Sequence of chain 16.A:
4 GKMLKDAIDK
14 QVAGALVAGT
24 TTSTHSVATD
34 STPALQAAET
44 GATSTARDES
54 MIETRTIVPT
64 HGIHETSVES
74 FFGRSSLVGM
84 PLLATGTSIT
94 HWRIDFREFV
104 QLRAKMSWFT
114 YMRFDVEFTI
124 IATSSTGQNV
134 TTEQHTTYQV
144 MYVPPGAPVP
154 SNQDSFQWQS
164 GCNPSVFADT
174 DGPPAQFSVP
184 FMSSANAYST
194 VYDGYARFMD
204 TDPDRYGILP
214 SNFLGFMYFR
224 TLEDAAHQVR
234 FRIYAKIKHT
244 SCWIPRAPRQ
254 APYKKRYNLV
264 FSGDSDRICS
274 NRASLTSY

Binding-site contacts:
Ligand atom N3 contacts residue TRP38 of chain 15.B at 3.2 Å.
Ligand atom N1 contacts residue TRP38 of chain 15.B at 3.3 Å.
Ligand atom C6 contacts residue TRP38 of chain 15.B at 3.6 Å (hydrophobic).
Ligand atom N9 contacts residue TRP38 of chain 15.B at 3.7 Å.
Ligand atom N7 contacts residue TRP38 of chain 15.B at 4.2 Å.
Ligand atom C5 contacts residue TRP38 of chain 15.B at 3.7 Å (hydrophobic).
Ligand atom C8 contacts residue TRP38 of chain 15.B at 4.3 Å (hydrophobic).
Ligand atom N6 contacts residue VAL30 of chain 16.A at 4.3 Å.
Ligand atom C2 contacts residue TRP38 of chain 15.B at 3.1 Å (hydrophobic).
Ligand atom O2' contacts residue TRP38 of chain 15.B at 4.2 Å.
Ligand atom C4 contacts residue TRP38 of chain 15.B at 3.5 Å (hydrophobic).
Ligand atom O2' contacts residue HIS28 of chain 16.A at 3.2 Å (h-bond).
Ligand atom N6 contacts residue TRP38 of chain 15.B at 4.0 Å.
Ligand atom C1' contacts residue TRP38 of chain 15.B at 4.0 Å (hydrophobic).

Sequence of chain 15.B:
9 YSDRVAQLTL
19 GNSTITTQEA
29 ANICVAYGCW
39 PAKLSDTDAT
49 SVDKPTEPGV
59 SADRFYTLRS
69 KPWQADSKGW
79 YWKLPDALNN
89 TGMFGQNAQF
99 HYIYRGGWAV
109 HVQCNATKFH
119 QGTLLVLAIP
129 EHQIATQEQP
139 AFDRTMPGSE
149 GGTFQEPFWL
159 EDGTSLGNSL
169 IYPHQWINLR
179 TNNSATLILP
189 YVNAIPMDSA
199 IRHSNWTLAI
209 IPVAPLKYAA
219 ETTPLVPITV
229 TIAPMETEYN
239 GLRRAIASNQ

This protein binds this small molecule.
Small molecule (SMILES): Nc1ncnc2c1ncn2[C@@H]1O[C@H](COP(=O)=O)[C@@H](O[P](=O)(O)OC[C@H]2O[C@@H](n3ccc(=O)[nH]c3=O)[C@H](O)[C@@H]2O)[C@H]1O